A small-molecule ligand and the protein it binds are described below.
Small molecule (SMILES): O=C(O)c1ccnc(C(=O)O)c1

Binding-site contacts:
Ligand atom C21 contacts residue TYR200 of chain 1.C at 4.1 Å (hydrophobic).
Ligand atom O21 contacts residue NI1 of chain 1.M at 4.0 Å.
Ligand atom N1 contacts residue HIS299 of chain 1.C at 3.3 Å (h-bond).
Ligand atom N1 contacts residue HIS211 of chain 1.C at 3.1 Å (h-bond).
Ligand atom N1 contacts residue NI1 of chain 1.M at 2.2 Å (h-bond).
Ligand atom N1 contacts residue PHE208 of chain 1.C at 4.0 Å.
Ligand atom O22 contacts residue NI1 of chain 1.M at 2.2 Å (h-bond).
Ligand atom C21 contacts residue NI1 of chain 1.M at 2.8 Å.
Ligand atom C3 contacts residue TYR200 of chain 1.C at 4.0 Å (hydrophobic).
Ligand atom O21 contacts residue HIS211 of chain 1.C at 4.0 Å.
Ligand atom C41 contacts residue TYR200 of chain 1.C at 4.1 Å (hydrophobic).
Ligand atom O41 contacts residue TYR200 of chain 1.C at 3.6 Å.
Ligand atom O22 contacts residue GLU213 of chain 1.C at 3.1 Å (salt-bridge).
Ligand atom C6 contacts residue TRP231 of chain 1.C at 3.5 Å (hydrophobic).
Ligand atom C3 contacts residue PHE208 of chain 1.C at 4.0 Å (hydrophobic).
Ligand atom C5 contacts residue PHE208 of chain 1.C at 3.1 Å (hydrophobic).
Ligand atom C6 contacts residue HIS211 of chain 1.C at 3.8 Å.
Ligand atom C41 contacts residue LYS229 of chain 1.C at 3.8 Å.
Ligand atom C6 contacts residue PHE208 of chain 1.C at 3.3 Å (hydrophobic).
Ligand atom O42 contacts residue LYS229 of chain 1.C at 2.7 Å (salt-bridge).
Ligand atom O41 contacts residue PHE208 of chain 1.C at 3.5 Å.
Ligand atom C41 contacts residue TYR155 of chain 1.C at 3.2 Å (hydrophobic).
Ligand atom C2 contacts residue NI1 of chain 1.M at 2.9 Å.
Ligand atom C21 contacts residue HIS211 of chain 1.C at 3.3 Å.
Ligand atom C41 contacts residue PHE208 of chain 1.C at 3.3 Å (hydrophobic).
Ligand atom O21 contacts residue TYR200 of chain 1.C at 3.6 Å.
Ligand atom O42 contacts residue ASN221 of chain 1.C at 3.9 Å.
Ligand atom O42 contacts residue PHE208 of chain 1.C at 3.5 Å.
Ligand atom O42 contacts residue TYR155 of chain 1.C at 3.1 Å (h-bond).
Ligand atom C5 contacts residue TRP231 of chain 1.C at 3.8 Å (hydrophobic).
Ligand atom O41 contacts residue TYR155 of chain 1.C at 2.6 Å (h-bond).
Ligand atom C21 contacts residue LYS264 of chain 1.C at 3.6 Å.
Ligand atom C2 contacts residue LYS264 of chain 1.C at 4.0 Å.
Ligand atom C3 contacts residue LYS264 of chain 1.C at 3.8 Å.
Ligand atom C6 contacts residue NI1 of chain 1.M at 3.2 Å.
Ligand atom C2 contacts residue HIS211 of chain 1.C at 3.5 Å.
Ligand atom O22 contacts residue HIS211 of chain 1.C at 3.1 Å (h-bond).
Ligand atom O21 contacts residue LYS264 of chain 1.C at 2.6 Å (salt-bridge).
Ligand atom C6 contacts residue HIS299 of chain 1.C at 3.5 Å.
Ligand atom C4 contacts residue PHE208 of chain 1.C at 3.5 Å (hydrophobic).

Sequence of chain 1.C:
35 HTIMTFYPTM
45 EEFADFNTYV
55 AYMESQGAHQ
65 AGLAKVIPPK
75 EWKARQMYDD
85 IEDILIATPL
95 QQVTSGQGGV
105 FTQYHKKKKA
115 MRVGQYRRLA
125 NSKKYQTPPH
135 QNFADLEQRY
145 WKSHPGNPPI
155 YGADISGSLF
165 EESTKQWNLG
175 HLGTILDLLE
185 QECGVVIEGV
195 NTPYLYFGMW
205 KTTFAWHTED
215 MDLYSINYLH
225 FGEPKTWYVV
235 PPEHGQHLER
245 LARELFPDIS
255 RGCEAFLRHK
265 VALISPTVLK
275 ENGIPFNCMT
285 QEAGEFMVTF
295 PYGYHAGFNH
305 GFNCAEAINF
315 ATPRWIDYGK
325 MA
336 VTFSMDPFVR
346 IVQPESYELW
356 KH